Binding-site contacts:
Ligand atom C3 contacts residue GLN121 of chain 1.C at 3.5 Å.
Ligand atom C2 contacts residue ASN144 of chain 1.C at 2.5 Å.
Ligand atom O5 contacts residue ARG5 of chain 1.C at 4.0 Å.
Ligand atom C4 contacts residue CYS179 of chain 1.C at 4.3 Å (hydrophobic).
Ligand atom C5 contacts residue LEU123 of chain 1.C at 4.0 Å (hydrophobic).
Ligand atom C4 contacts residue GLY181 of chain 1.C at 4.2 Å.
Ligand atom C4 contacts residue VAL178 of chain 1.C at 3.3 Å (hydrophobic).
Ligand atom O7 contacts residue GLN121 of chain 1.C at 3.7 Å.
Ligand atom C3 contacts residue LEU123 of chain 1.C at 4.3 Å (hydrophobic).
Ligand atom C3 contacts residue ASN144 of chain 1.C at 3.8 Å.
Ligand atom C6 contacts residue VAL178 of chain 1.C at 3.8 Å (hydrophobic).
Ligand atom O3 contacts residue VAL178 of chain 1.C at 3.9 Å.
Ligand atom C3 contacts residue CYS122 of chain 1.C at 4.2 Å (hydrophobic).
Ligand atom C1 contacts residue ASN144 of chain 1.C at 1.4 Å.
Ligand atom C6 contacts residue LEU123 of chain 1.C at 4.2 Å (hydrophobic).
Ligand atom C5 contacts residue ASN144 of chain 1.C at 3.5 Å.
Ligand atom C6 contacts residue TRP12 of chain 1.C at 3.5 Å (hydrophobic).
Ligand atom C3 contacts residue VAL178 of chain 1.C at 3.9 Å (hydrophobic).
Ligand atom O3 contacts residue ASN180 of chain 1.C at 2.8 Å (h-bond).
Ligand atom O4 contacts residue VAL178 of chain 1.C at 3.8 Å.
Ligand atom C4 contacts residue ASN180 of chain 1.C at 3.7 Å.
Ligand atom O2 contacts residue GLN121 of chain 1.C at 4.0 Å.
Ligand atom N2 contacts residue ASN144 of chain 1.C at 3.0 Å (h-bond).
Ligand atom O5 contacts residue LEU123 of chain 1.C at 4.0 Å.
Ligand atom C5 contacts residue VAL178 of chain 1.C at 4.3 Å (hydrophobic).
Ligand atom C4 contacts residue LEU123 of chain 1.C at 4.3 Å (hydrophobic).
Ligand atom C8 contacts residue TRP12 of chain 1.C at 4.3 Å (hydrophobic).
Ligand atom C5 contacts residue ARG5 of chain 1.C at 4.3 Å.
Ligand atom O4 contacts residue ASN180 of chain 1.C at 2.8 Å (h-bond).
Ligand atom C3 contacts residue ASN180 of chain 1.C at 3.8 Å.
Ligand atom O5 contacts residue ASN144 of chain 1.C at 2.1 Å (h-bond).
Ligand atom O4 contacts residue GLY181 of chain 1.C at 2.8 Å (h-bond).
Ligand atom C7 contacts residue ASN144 of chain 1.C at 3.3 Å.
Ligand atom O4 contacts residue CYS179 of chain 1.C at 3.5 Å.
Ligand atom O3 contacts residue CYS179 of chain 1.C at 3.6 Å.
Ligand atom C1 contacts residue ARG5 of chain 1.C at 4.1 Å.
Ligand atom O3 contacts residue GLN121 of chain 1.C at 2.7 Å (h-bond).
Ligand atom O3 contacts residue CYS122 of chain 1.C at 4.0 Å.
Ligand atom O7 contacts residue ASN144 of chain 1.C at 3.0 Å (h-bond).
Ligand atom C4 contacts residue ASN144 of chain 1.C at 4.1 Å.

A small-molecule ligand and the protein it binds are described below.
Small molecule (SMILES): CC(=O)N[C@H]1[C@H](O[C@H]2[C@H](O)[C@@H](NC(C)=O)CO[C@@H]2CO[C@@H]2O[C@@H](C)[C@@H](O)[C@@H](O)[C@@H]2O)O[C@H](CO)[C@@H](O)[C@@H]1O

Sequence of chain 1.C:
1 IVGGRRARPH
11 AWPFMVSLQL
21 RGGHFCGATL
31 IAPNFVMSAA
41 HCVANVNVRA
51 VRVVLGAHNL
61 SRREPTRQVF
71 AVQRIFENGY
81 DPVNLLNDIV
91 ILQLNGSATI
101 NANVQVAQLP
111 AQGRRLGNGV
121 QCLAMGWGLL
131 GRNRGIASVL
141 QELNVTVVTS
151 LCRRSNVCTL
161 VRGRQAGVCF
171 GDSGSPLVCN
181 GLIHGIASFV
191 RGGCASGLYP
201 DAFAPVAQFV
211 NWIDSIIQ